A protein and the small-molecule ligand that binds it are described below.
Small molecule (SMILES): CC(=O)N[C@H]1[C@H]([C@H](O)[C@H](O)CO)O[C@@](O[C@H]2[C@@H](O)[C@@H](CO)O[C@@H](O[C@H]3[C@H](O)[C@@H](O)[C@H](O)O[C@@H]3CO)[C@@H]2O)(C(=O)O)C[C@@H]1O

Binding-site contacts:
Ligand atom O1B contacts residue TYR72 of chain 57.B at 3.8 Å.
Ligand atom C4 contacts residue HIS298 of chain 57.B at 3.5 Å.
Ligand atom C2 contacts residue GLY78 of chain 57.B at 3.9 Å.
Ligand atom C4 contacts residue ARG77 of chain 57.B at 3.8 Å.
Ligand atom C5 contacts residue ASN93 of chain 57.B at 4.0 Å.
Ligand atom C6 contacts residue TYR72 of chain 57.B at 3.9 Å (hydrophobic).
Ligand atom C9 contacts residue ARG77 of chain 57.B at 3.5 Å.
Ligand atom O4 contacts residue ASN80 of chain 57.B at 4.3 Å.
Ligand atom O4 contacts residue ILE79 of chain 57.B at 3.8 Å.
Ligand atom C3 contacts residue VAL296 of chain 57.B at 3.5 Å (hydrophobic).
Ligand atom O3 contacts residue VAL296 of chain 57.B at 3.9 Å.
Ligand atom C1 contacts residue TYR72 of chain 57.B at 3.7 Å (hydrophobic).
Ligand atom C1 contacts residue GLY78 of chain 57.B at 4.1 Å.
Ligand atom C4 contacts residue GLY78 of chain 57.B at 3.3 Å.
Ligand atom O3 contacts residue ASN80 of chain 57.B at 3.9 Å.
Ligand atom C3 contacts residue GLY78 of chain 57.B at 3.8 Å.
Ligand atom O3 contacts residue ARG77 of chain 57.B at 4.1 Å.
Ligand atom C1 contacts residue ARG77 of chain 57.B at 3.3 Å.
Ligand atom C11 contacts residue TYR72 of chain 57.B at 3.5 Å (hydrophobic).
Ligand atom O1A contacts residue TYR72 of chain 57.B at 3.0 Å.
Ligand atom C3 contacts residue GLY78 of chain 57.B at 3.8 Å.
Ligand atom O1A contacts residue GLY78 of chain 57.B at 3.9 Å.
Ligand atom O4 contacts residue THR291 of chain 57.B at 3.3 Å.
Ligand atom C10 contacts residue TYR72 of chain 57.B at 3.6 Å (hydrophobic).
Ligand atom O3 contacts residue GLY78 of chain 57.B at 3.0 Å.
Ligand atom O4 contacts residue HIS298 of chain 57.B at 3.1 Å (h-bond).
Ligand atom C3 contacts residue ARG77 of chain 57.B at 4.0 Å.
Ligand atom C6 contacts residue ASN93 of chain 57.B at 3.2 Å.
Ligand atom C11 contacts residue ASP85 of chain 57.C at 3.7 Å.
Ligand atom O4 contacts residue GLY78 of chain 57.B at 3.1 Å.
Ligand atom N5 contacts residue TYR72 of chain 57.B at 2.8 Å (h-bond).
Ligand atom O4 contacts residue VAL296 of chain 57.B at 4.2 Å.
Ligand atom C5 contacts residue TYR72 of chain 57.B at 3.7 Å (hydrophobic).
Ligand atom C4 contacts residue TYR72 of chain 57.B at 3.9 Å (hydrophobic).
Ligand atom O1B contacts residue ARG77 of chain 57.B at 2.7 Å (salt-bridge).
Ligand atom C5 contacts residue ARG77 of chain 57.B at 4.2 Å.
Ligand atom O6 contacts residue ASN93 of chain 57.B at 3.5 Å (h-bond).
Ligand atom C2 contacts residue VAL296 of chain 57.B at 4.3 Å (hydrophobic).
Ligand atom C3 contacts residue HIS298 of chain 57.B at 3.5 Å.
Ligand atom O1A contacts residue ARG77 of chain 57.B at 3.2 Å (salt-bridge).

Sequence of chain 57.C:
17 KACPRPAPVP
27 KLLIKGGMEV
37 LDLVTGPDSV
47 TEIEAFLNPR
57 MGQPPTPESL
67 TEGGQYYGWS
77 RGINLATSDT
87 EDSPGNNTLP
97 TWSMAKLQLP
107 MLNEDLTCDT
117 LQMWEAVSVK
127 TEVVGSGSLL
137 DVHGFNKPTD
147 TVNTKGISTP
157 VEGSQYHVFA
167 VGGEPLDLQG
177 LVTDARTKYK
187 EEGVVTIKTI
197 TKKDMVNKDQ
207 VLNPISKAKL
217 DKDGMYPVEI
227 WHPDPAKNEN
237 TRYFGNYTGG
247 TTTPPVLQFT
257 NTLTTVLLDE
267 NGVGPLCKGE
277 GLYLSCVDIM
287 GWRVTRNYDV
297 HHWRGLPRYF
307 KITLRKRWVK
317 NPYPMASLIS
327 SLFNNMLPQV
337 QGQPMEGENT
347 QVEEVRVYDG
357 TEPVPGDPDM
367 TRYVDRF

Sequence of chain 57.B:
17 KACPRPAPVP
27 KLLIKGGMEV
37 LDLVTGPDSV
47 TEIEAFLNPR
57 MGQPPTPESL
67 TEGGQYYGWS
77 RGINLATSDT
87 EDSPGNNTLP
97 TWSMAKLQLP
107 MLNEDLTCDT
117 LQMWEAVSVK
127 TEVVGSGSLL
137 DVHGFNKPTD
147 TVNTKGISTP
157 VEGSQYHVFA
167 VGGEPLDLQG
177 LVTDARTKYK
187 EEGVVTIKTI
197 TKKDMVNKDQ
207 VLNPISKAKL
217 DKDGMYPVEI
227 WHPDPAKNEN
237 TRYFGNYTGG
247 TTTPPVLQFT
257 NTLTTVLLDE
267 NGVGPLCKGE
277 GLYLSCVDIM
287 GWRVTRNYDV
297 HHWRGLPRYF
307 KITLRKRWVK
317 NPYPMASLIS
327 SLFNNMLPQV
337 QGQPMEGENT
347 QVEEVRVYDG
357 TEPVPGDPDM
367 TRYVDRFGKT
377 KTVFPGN